The small molecule below binds the protein below.
Small molecule (SMILES): CC(=O)N[C@H]1[C@H](O[C@H]2[C@H](O)[C@@H](NC(C)=O)CO[C@@H]2CO)O[C@H](CO)[C@@H](O[C@@H]2O[C@H](CO[C@H]3O[C@H](CO)[C@@H](O)[C@H](O)[C@@H]3O)[C@@H](O)[C@H](O)[C@@H]2O)[C@@H]1O

Binding-site contacts:
Ligand atom O2 contacts residue VAL145 of chain 1.A at 3.7 Å.
Ligand atom C5 contacts residue NAG1 of chain 1.D at 3.8 Å.
Ligand atom C6 contacts residue ILE143 of chain 1.A at 4.4 Å (hydrophobic).
Ligand atom O3 contacts residue PRO140 of chain 1.A at 4.1 Å.
Ligand atom C8 contacts residue GLU138 of chain 1.A at 3.2 Å.
Ligand atom C7 contacts residue PRO140 of chain 1.A at 4.4 Å (hydrophobic).
Ligand atom C8 contacts residue LYS139 of chain 1.A at 3.5 Å.
Ligand atom O3 contacts residue VAL145 of chain 1.A at 4.0 Å.
Ligand atom O6 contacts residue NAG1 of chain 1.D at 3.6 Å (h-bond).
Ligand atom C5 contacts residue ASN135 of chain 1.A at 3.7 Å.
Ligand atom O5 contacts residue ASN135 of chain 1.A at 2.4 Å (h-bond).
Ligand atom C3 contacts residue ASN135 of chain 1.A at 3.7 Å.
Ligand atom C8 contacts residue PRO141 of chain 1.A at 4.2 Å (hydrophobic).
Ligand atom N2 contacts residue PRO141 of chain 1.A at 4.3 Å.
Ligand atom C8 contacts residue PRO140 of chain 1.A at 3.9 Å (hydrophobic).
Ligand atom C7 contacts residue ASN135 of chain 1.A at 3.0 Å.
Ligand atom O6 contacts residue ILE143 of chain 1.A at 3.1 Å.
Ligand atom N2 contacts residue ASN135 of chain 1.A at 2.8 Å (h-bond).
Ligand atom C6 contacts residue NAG1 of chain 1.D at 3.7 Å.
Ligand atom O5 contacts residue MET312 of chain 1.A at 3.2 Å.
Ligand atom O4 contacts residue ASN303 of chain 1.A at 3.4 Å (h-bond).
Ligand atom O7 contacts residue THR309 of chain 1.A at 4.4 Å.
Ligand atom C8 contacts residue ASN135 of chain 1.A at 3.3 Å.
Ligand atom C1 contacts residue MET312 of chain 1.A at 4.0 Å (hydrophobic).
Ligand atom C4 contacts residue ASN135 of chain 1.A at 4.2 Å.
Ligand atom C7 contacts residue PRO141 of chain 1.A at 3.9 Å (hydrophobic).
Ligand atom C8 contacts residue LYS134 of chain 1.A at 4.1 Å.
Ligand atom C6 contacts residue MET312 of chain 1.A at 4.3 Å (hydrophobic).
Ligand atom C7 contacts residue HIS311 of chain 1.A at 4.4 Å.
Ligand atom C1 contacts residue ASN135 of chain 1.A at 1.4 Å.
Ligand atom C2 contacts residue ASN135 of chain 1.A at 2.4 Å.
Ligand atom O3 contacts residue THR148 of chain 1.A at 3.9 Å.
Ligand atom O7 contacts residue PRO141 of chain 1.A at 3.9 Å.
Ligand atom O4 contacts residue NAG1 of chain 1.D at 4.0 Å.
Ligand atom C5 contacts residue MET312 of chain 1.A at 4.4 Å (hydrophobic).
Ligand atom O7 contacts residue ASN135 of chain 1.A at 2.9 Å (h-bond).
Ligand atom O3 contacts residue PRO141 of chain 1.A at 4.2 Å.
Ligand atom O7 contacts residue HIS311 of chain 1.A at 3.5 Å.
Ligand atom O6 contacts residue MET312 of chain 1.A at 3.6 Å.
Ligand atom C4 contacts residue NAG1 of chain 1.D at 4.4 Å.

Sequence of chain 1.A:
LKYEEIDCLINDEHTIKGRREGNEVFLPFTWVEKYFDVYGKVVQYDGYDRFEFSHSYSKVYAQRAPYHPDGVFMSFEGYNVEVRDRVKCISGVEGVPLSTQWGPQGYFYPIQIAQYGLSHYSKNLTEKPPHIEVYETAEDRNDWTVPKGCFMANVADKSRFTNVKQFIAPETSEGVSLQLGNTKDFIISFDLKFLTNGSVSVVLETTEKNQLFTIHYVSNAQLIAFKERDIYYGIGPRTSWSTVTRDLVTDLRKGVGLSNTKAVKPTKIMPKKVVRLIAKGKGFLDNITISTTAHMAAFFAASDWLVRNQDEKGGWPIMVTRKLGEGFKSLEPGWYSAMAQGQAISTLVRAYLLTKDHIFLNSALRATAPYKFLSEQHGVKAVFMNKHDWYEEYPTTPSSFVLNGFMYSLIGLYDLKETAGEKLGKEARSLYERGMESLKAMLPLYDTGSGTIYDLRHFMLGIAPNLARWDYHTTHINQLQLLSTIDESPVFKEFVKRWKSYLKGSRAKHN